Binding-site contacts:
Ligand atom O3P contacts residue ASP152 of chain 1.A at 3.4 Å (salt-bridge).
Ligand atom CZ contacts residue ASP152 of chain 1.A at 3.8 Å.
Ligand atom O1P contacts residue ASP152 of chain 1.A at 2.6 Å (salt-bridge).
Ligand atom O contacts residue LYS191 of chain 1.A at 3.5 Å.
Ligand atom CD contacts residue HIS189 of chain 1.A at 3.6 Å.
Ligand atom O2P contacts residue ARG156 of chain 1.A at 3.4 Å (salt-bridge).
Ligand atom N contacts residue HIS189 of chain 1.A at 3.9 Å.
Ligand atom CA contacts residue GLY190 of chain 1.A at 3.9 Å.
Ligand atom O contacts residue TRP192 of chain 1.A at 2.9 Å (h-bond).
Ligand atom CD2 contacts residue TRP192 of chain 1.A at 3.7 Å (hydrophobic).
Ligand atom CD2 contacts residue LYS191 of chain 1.A at 3.7 Å.
Ligand atom CG contacts residue HIS189 of chain 1.A at 3.2 Å.
Ligand atom C contacts residue TRP192 of chain 1.A at 3.9 Å (hydrophobic).
Ligand atom OE2 contacts residue GLY236 of chain 1.A at 2.8 Å (h-bond).
Ligand atom P contacts residue ARG156 of chain 1.A at 3.5 Å.
Ligand atom O contacts residue GLY190 of chain 1.A at 3.2 Å (h-bond).
Ligand atom OH contacts residue ARG156 of chain 1.A at 3.6 Å (salt-bridge).
Ligand atom OH contacts residue ASP152 of chain 1.A at 2.6 Å (salt-bridge).
Ligand atom CD2 contacts residue PRO193 of chain 1.A at 3.5 Å (hydrophobic).
Ligand atom CA contacts residue TRP192 of chain 1.A at 3.4 Å (hydrophobic).
Ligand atom O contacts residue TRP192 of chain 1.A at 3.7 Å.
Ligand atom O contacts residue HIS189 of chain 1.A at 3.9 Å.
Ligand atom CE2 contacts residue PRO193 of chain 1.A at 3.6 Å (hydrophobic).
Ligand atom O1P contacts residue ASP170 of chain 1.A at 3.1 Å (salt-bridge).
Ligand atom O contacts residue PRO193 of chain 1.A at 3.3 Å.
Ligand atom OG contacts residue LYS191 of chain 1.A at 3.6 Å.
Ligand atom CD contacts residue GLY236 of chain 1.A at 3.5 Å.
Ligand atom CA contacts residue TRP192 of chain 1.A at 3.9 Å (hydrophobic).
Ligand atom O1P contacts residue ARG156 of chain 1.A at 3.1 Å (salt-bridge).
Ligand atom P contacts residue ASP152 of chain 1.A at 3.0 Å.
Ligand atom OE2 contacts residue LYS235 of chain 1.A at 3.8 Å.
Ligand atom OE1 contacts residue GLY236 of chain 1.A at 3.4 Å.
Ligand atom N contacts residue TRP192 of chain 1.A at 2.9 Å (h-bond).
Ligand atom O1P contacts residue ASN157 of chain 1.A at 2.9 Å (h-bond).
Ligand atom CG1 contacts residue ARG156 of chain 1.A at 3.4 Å.
Ligand atom CD contacts residue GLY190 of chain 1.A at 3.4 Å.
Ligand atom C contacts residue TRP192 of chain 1.A at 3.6 Å (hydrophobic).
Ligand atom CB contacts residue HIS189 of chain 1.A at 3.4 Å.
Ligand atom P contacts residue ASP170 of chain 1.A at 3.9 Å.
Ligand atom O3P contacts residue ASP170 of chain 1.A at 3.4 Å (salt-bridge).

Sequence of chain 1.A:
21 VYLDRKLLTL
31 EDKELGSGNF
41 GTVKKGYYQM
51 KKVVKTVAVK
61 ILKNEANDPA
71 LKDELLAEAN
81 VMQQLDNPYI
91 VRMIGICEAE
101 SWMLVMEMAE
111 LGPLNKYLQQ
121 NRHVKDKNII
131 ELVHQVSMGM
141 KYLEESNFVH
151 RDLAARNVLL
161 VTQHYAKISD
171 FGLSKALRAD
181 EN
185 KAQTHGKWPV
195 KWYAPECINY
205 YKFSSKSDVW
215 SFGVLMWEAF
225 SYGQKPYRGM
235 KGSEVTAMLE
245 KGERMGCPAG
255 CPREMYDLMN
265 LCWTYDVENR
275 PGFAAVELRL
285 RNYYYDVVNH

The protein below binds the small molecule below.
Small molecule (SMILES): CC(C)[C@H](NC(=O)[C@@H](N)CCC(=O)O)C(=O)N[C@@H](Cc1ccc(OP(=O)(O)O)cc1)C(=O)N[C@@H](CCC(=O)O)C(=O)N[C@@H](CO)C(=O)N1CCC[C@H]1C(=O)O